This small molecule binds to this protein.
Small molecule (SMILES): Cc1ncc(-c2ccnc(Nc3ccc(S(C)(=O)=O)cc3)n2)n1C(C)C

Sequence of chain 1.A:
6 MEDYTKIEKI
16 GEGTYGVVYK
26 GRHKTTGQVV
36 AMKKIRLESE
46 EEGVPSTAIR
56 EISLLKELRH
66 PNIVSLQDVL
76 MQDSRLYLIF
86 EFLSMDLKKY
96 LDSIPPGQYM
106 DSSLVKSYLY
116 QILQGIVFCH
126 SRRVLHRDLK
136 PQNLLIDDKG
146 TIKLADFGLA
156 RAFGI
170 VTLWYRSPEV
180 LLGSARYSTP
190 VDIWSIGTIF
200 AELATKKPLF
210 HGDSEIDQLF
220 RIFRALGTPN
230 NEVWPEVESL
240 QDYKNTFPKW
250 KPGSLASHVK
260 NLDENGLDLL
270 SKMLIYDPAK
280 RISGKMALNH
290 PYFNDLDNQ

Binding-site contacts:
Ligand atom C10 contacts residue LEU140 of chain 1.A at 3.9 Å (hydrophobic).
Ligand atom N2 contacts residue GLU86 of chain 1.A at 3.4 Å (salt-bridge).
Ligand atom O1 contacts residue LYS94 of chain 1.A at 3.0 Å.
Ligand atom C6 contacts residue ALA36 of chain 1.A at 3.7 Å (hydrophobic).
Ligand atom N2 contacts residue ALA36 of chain 1.A at 3.7 Å.
Ligand atom C18 contacts residue GLN137 of chain 1.A at 3.6 Å.
Ligand atom O2 contacts residue ASP91 of chain 1.A at 2.9 Å (salt-bridge).
Ligand atom C14 contacts residue SER89 of chain 1.A at 3.6 Å.
Ligand atom N3 contacts residue LEU88 of chain 1.A at 2.6 Å (h-bond).
Ligand atom C8 contacts residue LEU140 of chain 1.A at 3.6 Å (hydrophobic).
Ligand atom C15 contacts residue ILE15 of chain 1.A at 3.6 Å (hydrophobic).
Ligand atom N1 contacts residue ASP151 of chain 1.A at 3.2 Å (salt-bridge).
Ligand atom C1 contacts residue LYS38 of chain 1.A at 3.6 Å.
Ligand atom C7 contacts residue LEU140 of chain 1.A at 3.6 Å (hydrophobic).
Ligand atom C15 contacts residue SER89 of chain 1.A at 3.9 Å.
Ligand atom C14 contacts residue ILE15 of chain 1.A at 3.4 Å (hydrophobic).
Ligand atom O1 contacts residue ASP91 of chain 1.A at 2.7 Å (salt-bridge).
Ligand atom C10 contacts residue LEU88 of chain 1.A at 3.9 Å (hydrophobic).
Ligand atom O1 contacts residue SER89 of chain 1.A at 3.6 Å.
Ligand atom C13 contacts residue ILE15 of chain 1.A at 3.8 Å (hydrophobic).
Ligand atom S1 contacts residue LYS94 of chain 1.A at 3.9 Å.
Ligand atom N2 contacts residue LEU88 of chain 1.A at 3.4 Å (h-bond).
Ligand atom C6 contacts residue PHE85 of chain 1.A at 3.9 Å (hydrophobic).
Ligand atom C8 contacts residue LEU88 of chain 1.A at 3.6 Å (hydrophobic).
Ligand atom C6 contacts residue LEU140 of chain 1.A at 3.8 Å (hydrophobic).
Ligand atom N2 contacts residue LEU140 of chain 1.A at 3.5 Å.
Ligand atom C3 contacts residue PHE85 of chain 1.A at 3.8 Å (hydrophobic).
Ligand atom N1 contacts residue LYS38 of chain 1.A at 3.6 Å.
Ligand atom C15 contacts residue LEU88 of chain 1.A at 3.0 Å (hydrophobic).
Ligand atom C9 contacts residue LEU88 of chain 1.A at 2.9 Å (hydrophobic).
Ligand atom C2 contacts residue ASP151 of chain 1.A at 3.3 Å.
Ligand atom C5 contacts residue LEU140 of chain 1.A at 3.9 Å (hydrophobic).
Ligand atom C1 contacts residue ASP151 of chain 1.A at 3.2 Å.
Ligand atom C12 contacts residue ASP91 of chain 1.A at 3.8 Å.
Ligand atom S1 contacts residue ASP91 of chain 1.A at 3.1 Å (salt-bridge).
Ligand atom C7 contacts residue GLU86 of chain 1.A at 3.0 Å.
Ligand atom C11 contacts residue ASP91 of chain 1.A at 3.9 Å.
Ligand atom C7 contacts residue ALA36 of chain 1.A at 3.6 Å (hydrophobic).
Ligand atom N4 contacts residue LEU140 of chain 1.A at 3.8 Å.
Ligand atom C13 contacts residue LYS94 of chain 1.A at 3.4 Å.